Binding-site contacts:
Ligand atom C06 contacts residue ARG199 of chain 1.D at 3.2 Å.
Ligand atom O02 contacts residue HIS126 of chain 1.D at 2.0 Å.
Ligand atom C03 contacts residue TRP198 of chain 1.D at 4.0 Å (hydrophobic).
Ligand atom O02 contacts residue ZN1 of chain 1.M at 2.2 Å.
Ligand atom C03 contacts residue LEU228 of chain 1.D at 4.0 Å (hydrophobic).
Ligand atom C06 contacts residue TRP198 of chain 1.D at 3.6 Å (hydrophobic).
Ligand atom N01 contacts residue ASP77 of chain 1.D at 3.8 Å.
Ligand atom N01 contacts residue HIS230 of chain 1.D at 3.5 Å (h-bond).
Ligand atom C05 contacts residue LEU228 of chain 1.D at 4.0 Å (hydrophobic).
Ligand atom C04 contacts residue TRP198 of chain 1.D at 3.0 Å (hydrophobic).
Ligand atom C13 contacts residue ASP76 of chain 1.D at 4.0 Å.
Ligand atom O01 contacts residue HIS126 of chain 1.D at 3.0 Å (h-bond).
Ligand atom C09 contacts residue TYR167 of chain 1.D at 3.2 Å (hydrophobic).
Ligand atom N01 contacts residue ZN1 of chain 1.M at 3.0 Å.
Ligand atom O02 contacts residue ASP77 of chain 1.D at 2.4 Å (salt-bridge).
Ligand atom C13 contacts residue ZN1 of chain 1.M at 2.9 Å.
Ligand atom C06 contacts residue ASP194 of chain 1.D at 3.2 Å.
Ligand atom C13 contacts residue HIS230 of chain 1.D at 4.2 Å.
Ligand atom O01 contacts residue PRO166 of chain 1.D at 3.5 Å.
Ligand atom C12 contacts residue TYR167 of chain 1.D at 3.6 Å (hydrophobic).
Ligand atom C01 contacts residue ARG199 of chain 1.D at 4.2 Å.
Ligand atom O01 contacts residue HIS130 of chain 1.D at 3.1 Å (h-bond).
Ligand atom O01 contacts residue ZN1 of chain 1.M at 2.1 Å.
Ligand atom C05 contacts residue ASP194 of chain 1.D at 3.6 Å.
Ligand atom C10 contacts residue TYR167 of chain 1.D at 3.1 Å (hydrophobic).
Ligand atom C13 contacts residue HIS126 of chain 1.D at 3.4 Å.
Ligand atom O02 contacts residue ASP76 of chain 1.D at 2.9 Å.
Ligand atom O01 contacts residue ASP77 of chain 1.D at 4.0 Å.
Ligand atom C13 contacts residue TYR167 of chain 1.D at 3.7 Å (hydrophobic).
Ligand atom O02 contacts residue HIS230 of chain 1.D at 3.9 Å.
Ligand atom C05 contacts residue TRP198 of chain 1.D at 2.7 Å (hydrophobic).
Ligand atom C11 contacts residue HIS230 of chain 1.D at 3.6 Å.
Ligand atom C01 contacts residue ASP194 of chain 1.D at 4.0 Å.
Ligand atom N01 contacts residue ASP76 of chain 1.D at 2.9 Å (salt-bridge).
Ligand atom O02 contacts residue HIS130 of chain 1.D at 3.7 Å.
Ligand atom N01 contacts residue HIS126 of chain 1.D at 2.9 Å.
Ligand atom C05 contacts residue ARG199 of chain 1.D at 3.8 Å.
Ligand atom C04 contacts residue HIS230 of chain 1.D at 3.6 Å.
Ligand atom C04 contacts residue LEU228 of chain 1.D at 3.7 Å (hydrophobic).
Ligand atom O01 contacts residue TYR167 of chain 1.D at 3.2 Å (h-bond).

The protein below binds the small molecule below.
Small molecule (SMILES): O=C(CCc1cccc2ccccc12)NO

Sequence of chain 1.D:
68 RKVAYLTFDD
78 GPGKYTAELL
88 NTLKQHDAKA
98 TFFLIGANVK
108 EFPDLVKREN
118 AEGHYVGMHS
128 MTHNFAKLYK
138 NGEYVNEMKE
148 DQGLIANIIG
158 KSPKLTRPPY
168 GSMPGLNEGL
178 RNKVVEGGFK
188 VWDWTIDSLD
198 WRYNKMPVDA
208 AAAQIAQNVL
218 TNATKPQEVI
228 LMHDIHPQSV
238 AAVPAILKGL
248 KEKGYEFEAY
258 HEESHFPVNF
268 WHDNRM